Sequence of chain 1.F:
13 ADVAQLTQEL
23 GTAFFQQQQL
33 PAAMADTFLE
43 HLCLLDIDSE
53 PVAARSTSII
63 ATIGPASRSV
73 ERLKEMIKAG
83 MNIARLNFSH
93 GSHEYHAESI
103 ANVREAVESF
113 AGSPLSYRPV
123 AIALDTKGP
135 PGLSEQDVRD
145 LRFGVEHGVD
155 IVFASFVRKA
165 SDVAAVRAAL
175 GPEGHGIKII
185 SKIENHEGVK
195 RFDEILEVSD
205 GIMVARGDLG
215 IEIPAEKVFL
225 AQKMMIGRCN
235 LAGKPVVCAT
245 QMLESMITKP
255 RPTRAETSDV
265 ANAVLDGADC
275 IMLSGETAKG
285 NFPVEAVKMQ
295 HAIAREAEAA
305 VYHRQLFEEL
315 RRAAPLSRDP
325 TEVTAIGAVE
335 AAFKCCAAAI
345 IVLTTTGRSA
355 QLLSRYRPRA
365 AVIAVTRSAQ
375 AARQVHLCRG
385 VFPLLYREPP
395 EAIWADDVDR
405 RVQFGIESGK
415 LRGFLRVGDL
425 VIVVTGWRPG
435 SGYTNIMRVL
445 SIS

Binding-site contacts:
Ligand atom O contacts residue HIS98 of chain 1.F at 3.5 Å.
Ligand atom C19 contacts residue ASN89 of chain 1.F at 3.8 Å.
Ligand atom C2 contacts residue TYR97 of chain 1.F at 3.5 Å (hydrophobic).
Ligand atom O5 contacts residue SER278 of chain 1.F at 3.5 Å.
Ligand atom C11 contacts residue ALA282 of chain 1.F at 3.7 Å (hydrophobic).
Ligand atom O2 contacts residue ASN89 of chain 1.F at 3.6 Å.
Ligand atom C3 contacts residue TYR97 of chain 1.F at 3.5 Å (hydrophobic).
Ligand atom O5 contacts residue GLY279 of chain 1.F at 3.1 Å (h-bond).
Ligand atom C contacts residue HIS92 of chain 1.F at 3.5 Å.
Ligand atom C18 contacts residue ASN89 of chain 1.F at 3.6 Å.
Ligand atom O6 contacts residue ARG87 of chain 1.F at 3.9 Å.
Ligand atom C15 contacts residue HIS92 of chain 1.F at 3.8 Å.
Ligand atom C18 contacts residue HIS92 of chain 1.F at 3.8 Å.
Ligand atom C1 contacts residue PRO67 of chain 1.F at 4.0 Å (hydrophobic).
Ligand atom O contacts residue HIS92 of chain 1.F at 3.7 Å.
Ligand atom O2 contacts residue HIS92 of chain 1.F at 2.8 Å (h-bond).
Ligand atom C19 contacts residue ALA282 of chain 1.F at 4.0 Å (hydrophobic).
Ligand atom C5 contacts residue PRO67 of chain 1.F at 3.6 Å (hydrophobic).
Ligand atom C6 contacts residue PRO67 of chain 1.F at 3.5 Å (hydrophobic).
Ligand atom C4 contacts residue TYR97 of chain 1.F at 4.1 Å (hydrophobic).
Ligand atom C7 contacts residue PRO67 of chain 1.F at 3.8 Å (hydrophobic).
Ligand atom O1 contacts residue PRO67 of chain 1.F at 4.0 Å.
Ligand atom O4 contacts residue GLY279 of chain 1.F at 3.2 Å.
Ligand atom C1 contacts residue HIS92 of chain 1.F at 3.7 Å.
Ligand atom C2 contacts residue GLY93 of chain 1.F at 3.6 Å.
Ligand atom C19 contacts residue HIS92 of chain 1.F at 3.6 Å.
Ligand atom C10 contacts residue ALA282 of chain 1.F at 3.9 Å (hydrophobic).
Ligand atom C18 contacts residue ALA282 of chain 1.F at 3.8 Å (hydrophobic).
Ligand atom C2 contacts residue HIS92 of chain 1.F at 4.0 Å.
Ligand atom S contacts residue GLY279 of chain 1.F at 3.8 Å.
Ligand atom C12 contacts residue HIS92 of chain 1.F at 3.4 Å.
Ligand atom O6 contacts residue THR64 of chain 1.F at 3.7 Å.
Ligand atom C18 contacts residue THR64 of chain 1.F at 4.0 Å.
Ligand atom C13 contacts residue HIS92 of chain 1.F at 3.8 Å.
Ligand atom O1 contacts residue LYS283 of chain 1.F at 3.2 Å.
Ligand atom C14 contacts residue HIS92 of chain 1.F at 3.6 Å.
Ligand atom O contacts residue ASN89 of chain 1.F at 3.7 Å.
Ligand atom O6 contacts residue ASN89 of chain 1.F at 2.8 Å (h-bond).
Ligand atom C3 contacts residue GLY93 of chain 1.F at 3.6 Å.
Ligand atom C8 contacts residue HIS92 of chain 1.F at 3.9 Å.

A small-molecule ligand and the protein it binds are described below.
Small molecule (SMILES): O=C1c2ccccc2C(=O)c2cc(S(=O)(=O)N3CCC[C@@H](C(=O)O)C3)c(O)cc21